Binding-site contacts:
Ligand atom CZ contacts residue GLU45 of chain 1.B at 3.7 Å.
Ligand atom NH1 contacts residue LEU143 of chain 1.B at 3.2 Å (h-bond).
Ligand atom CD contacts residue LEU143 of chain 1.B at 3.4 Å (hydrophobic).
Ligand atom CG contacts residue PHE46 of chain 1.B at 3.6 Å (hydrophobic).
Ligand atom ND2 contacts residue ASN85 of chain 1.B at 3.4 Å.
Ligand atom CB contacts residue TYR50 of chain 1.B at 3.4 Å (hydrophobic).
Ligand atom CE1 contacts residue GLU45 of chain 1.B at 3.5 Å.
Ligand atom CB contacts residue ASN85 of chain 1.B at 3.4 Å.
Ligand atom C contacts residue TYR144 of chain 1.B at 3.7 Å (hydrophobic).
Ligand atom C contacts residue PHE46 of chain 1.B at 3.4 Å (hydrophobic).
Ligand atom C contacts residue TYR144 of chain 1.B at 3.7 Å (hydrophobic).
Ligand atom OD2 contacts residue ARG88 of chain 1.B at 3.0 Å (salt-bridge).
Ligand atom CD2 contacts residue ALA91 of chain 1.B at 3.7 Å (hydrophobic).
Ligand atom NH1 contacts residue EDO1 of chain 1.N at 3.2 Å (h-bond).
Ligand atom N contacts residue LEU143 of chain 1.B at 3.6 Å.
Ligand atom CE contacts residue ARG88 of chain 1.B at 3.7 Å.
Ligand atom NH2 contacts residue GLU45 of chain 1.B at 3.6 Å (salt-bridge).
Ligand atom N contacts residue TYR144 of chain 1.B at 3.0 Å (h-bond).
Ligand atom CB contacts residue LEU57 of chain 1.B at 3.6 Å (hydrophobic).
Ligand atom CG contacts residue TYR50 of chain 1.B at 3.7 Å (hydrophobic).
Ligand atom CG contacts residue ASN85 of chain 1.B at 3.4 Å.
Ligand atom NE contacts residue TYR144 of chain 1.B at 3.6 Å.
Ligand atom O contacts residue PHE46 of chain 1.B at 3.7 Å.
Ligand atom N contacts residue PHE46 of chain 1.B at 3.6 Å.
Ligand atom CA contacts residue GLY87 of chain 1.B at 3.6 Å.
Ligand atom CG contacts residue TYR144 of chain 1.B at 3.7 Å (hydrophobic).
Ligand atom OD1 contacts residue TRP86 of chain 1.B at 3.4 Å (h-bond).
Ligand atom O contacts residue TYR144 of chain 1.B at 2.8 Å (h-bond).
Ligand atom CB contacts residue GLN60 of chain 1.B at 3.8 Å.
Ligand atom OD1 contacts residue ASN85 of chain 1.B at 3.1 Å (h-bond).
Ligand atom CE2 contacts residue TYR144 of chain 1.B at 3.6 Å (hydrophobic).
Ligand atom CG contacts residue ARG88 of chain 1.B at 3.6 Å.
Ligand atom CA contacts residue TYR144 of chain 1.B at 3.5 Å (hydrophobic).
Ligand atom OD1 contacts residue ARG88 of chain 1.B at 2.8 Å (salt-bridge).
Ligand atom O contacts residue GLY87 of chain 1.B at 3.2 Å.
Ligand atom CD contacts residue LEU79 of chain 1.B at 3.6 Å (hydrophobic).
Ligand atom O contacts residue TRP86 of chain 1.B at 3.5 Å.
Ligand atom CE2 contacts residue ALA42 of chain 1.B at 3.7 Å (hydrophobic).
Ligand atom CZ contacts residue ALA42 of chain 1.B at 3.5 Å (hydrophobic).
Ligand atom CG contacts residue LEU79 of chain 1.B at 3.4 Å (hydrophobic).

A small-molecule ligand and the protein it binds are described below.
Small molecule (SMILES): CC(C)C[C@@H](CC(=O)NCC(=O)N[C@@H](CC(=O)O)C(=O)N[C@@H](C)C(=O)N[C@@H](Cc1ccccc1)C(=O)N[C@@H](CC(N)=O)C(=O)N[C@@H](CCCN=C(N)N)C(N)=O)NC(=O)[C@H](CCCCN)NC(=O)[C@H]1CCC[C@@H]1NC(=O)[C@H](CC(C)C)NC(=O)[C@H]1CCC[C@@H]1NC(=O)[C@H](CCCN=C(N)N)NC(=O)[C@H]1CCC[C@@H]1NC(=O)[C@H](C)NC(=O)[C@H]1CNC[C@@H]1N

Sequence of chain 1.B:
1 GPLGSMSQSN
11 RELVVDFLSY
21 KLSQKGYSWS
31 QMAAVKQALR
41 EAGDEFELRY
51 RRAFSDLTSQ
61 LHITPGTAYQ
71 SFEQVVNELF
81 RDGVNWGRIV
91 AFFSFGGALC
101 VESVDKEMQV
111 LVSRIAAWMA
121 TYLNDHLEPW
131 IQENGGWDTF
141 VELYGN